This small molecule binds to this protein.
Small molecule (SMILES): O=C(O)CCC(=O)C(=O)O

Binding-site contacts:
Ligand atom O2 contacts residue PHE209 of chain 1.D at 3.9 Å.
Ligand atom O4 contacts residue THR290 of chain 1.D at 3.7 Å.
Ligand atom O2 contacts residue SER207 of chain 1.D at 3.4 Å.
Ligand atom O4 contacts residue ARG288 of chain 1.D at 2.5 Å (salt-bridge).
Ligand atom O5 contacts residue FE1 of chain 1.K at 2.6 Å.
Ligand atom O4 contacts residue VAL279 of chain 1.D at 4.2 Å.
Ligand atom O2 contacts residue PHE270 of chain 1.D at 4.1 Å.
Ligand atom C3 contacts residue ILE179 of chain 1.D at 4.4 Å (hydrophobic).
Ligand atom O1 contacts residue HIS182 of chain 1.D at 4.4 Å.
Ligand atom O5 contacts residue HIS277 of chain 1.D at 3.6 Å.
Ligand atom O1 contacts residue PHE294 of chain 1.D at 3.8 Å.
Ligand atom C4 contacts residue ILE179 of chain 1.D at 3.7 Å (hydrophobic).
Ligand atom C1 contacts residue SER207 of chain 1.D at 4.0 Å.
Ligand atom C2 contacts residue FE1 of chain 1.K at 3.0 Å.
Ligand atom C5 contacts residue PHE209 of chain 1.D at 4.3 Å (hydrophobic).
Ligand atom O3 contacts residue ARG288 of chain 1.D at 4.3 Å.
Ligand atom O3 contacts residue ARG171 of chain 1.D at 3.3 Å.
Ligand atom C3 contacts residue FE1 of chain 1.K at 4.5 Å.
Ligand atom O3 contacts residue PHE209 of chain 1.D at 3.9 Å.
Ligand atom O2 contacts residue HIS277 of chain 1.D at 4.4 Å.
Ligand atom C5 contacts residue ARG171 of chain 1.D at 3.7 Å.
Ligand atom O2 contacts residue FE1 of chain 1.K at 3.5 Å.
Ligand atom C5 contacts residue ILE179 of chain 1.D at 4.4 Å (hydrophobic).
Ligand atom O4 contacts residue PHE209 of chain 1.D at 4.0 Å.
Ligand atom O3 contacts residue THR290 of chain 1.D at 3.5 Å (h-bond).
Ligand atom C5 contacts residue THR290 of chain 1.D at 4.0 Å.
Ligand atom C3 contacts residue VAL279 of chain 1.D at 4.0 Å (hydrophobic).
Ligand atom O1 contacts residue FE1 of chain 1.K at 2.1 Å.
Ligand atom C4 contacts residue ARG288 of chain 1.D at 4.5 Å.
Ligand atom O1 contacts residue HIS277 of chain 1.D at 4.2 Å.
Ligand atom C2 contacts residue HIS277 of chain 1.D at 4.1 Å.
Ligand atom C1 contacts residue HIS277 of chain 1.D at 4.0 Å.
Ligand atom C5 contacts residue ARG288 of chain 1.D at 3.6 Å.
Ligand atom O1 contacts residue SER207 of chain 1.D at 3.7 Å.
Ligand atom O5 contacts residue HIS182 of chain 1.D at 2.9 Å (h-bond).
Ligand atom C1 contacts residue FE1 of chain 1.K at 2.6 Å.
Ligand atom C2 contacts residue HIS182 of chain 1.D at 4.0 Å.
Ligand atom C4 contacts residue ARG171 of chain 1.D at 3.7 Å.

Sequence of chain 1.D:
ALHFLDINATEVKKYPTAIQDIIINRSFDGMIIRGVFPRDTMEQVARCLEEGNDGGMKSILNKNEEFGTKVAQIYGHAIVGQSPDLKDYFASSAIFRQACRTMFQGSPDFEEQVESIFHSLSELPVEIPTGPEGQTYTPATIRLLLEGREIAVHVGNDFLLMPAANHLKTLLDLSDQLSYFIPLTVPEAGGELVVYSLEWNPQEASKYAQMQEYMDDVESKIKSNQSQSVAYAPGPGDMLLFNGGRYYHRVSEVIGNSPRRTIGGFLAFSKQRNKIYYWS